Sequence of chain 6.A:
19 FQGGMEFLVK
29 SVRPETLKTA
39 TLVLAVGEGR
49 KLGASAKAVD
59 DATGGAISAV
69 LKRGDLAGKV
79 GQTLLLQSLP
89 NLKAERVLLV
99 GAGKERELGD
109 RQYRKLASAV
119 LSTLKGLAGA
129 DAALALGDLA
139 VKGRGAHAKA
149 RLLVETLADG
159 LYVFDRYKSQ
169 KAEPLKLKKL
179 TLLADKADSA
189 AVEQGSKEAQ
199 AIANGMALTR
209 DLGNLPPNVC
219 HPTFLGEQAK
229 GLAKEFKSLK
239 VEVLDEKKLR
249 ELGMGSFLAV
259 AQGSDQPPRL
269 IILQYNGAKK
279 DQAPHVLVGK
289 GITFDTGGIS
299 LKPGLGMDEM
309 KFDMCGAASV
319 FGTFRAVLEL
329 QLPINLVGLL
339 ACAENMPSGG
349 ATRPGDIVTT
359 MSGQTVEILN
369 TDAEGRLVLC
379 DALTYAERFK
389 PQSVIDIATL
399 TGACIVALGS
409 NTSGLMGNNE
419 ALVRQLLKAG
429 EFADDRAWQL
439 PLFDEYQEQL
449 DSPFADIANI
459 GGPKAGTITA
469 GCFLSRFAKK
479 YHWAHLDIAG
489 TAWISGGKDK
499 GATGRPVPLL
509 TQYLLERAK

Binding-site contacts:
Ligand atom C3 contacts residue MN1 of chain 6.G at 3.0 Å.
Ligand atom O3 contacts residue MN1 of chain 6.G at 2.5 Å.
Ligand atom C6 contacts residue LEU398 of chain 6.A at 3.5 Å (hydrophobic).
Ligand atom C12 contacts residue ALA487 of chain 6.A at 3.6 Å (hydrophobic).
Ligand atom C11 contacts residue TRP491 of chain 6.A at 3.3 Å (hydrophobic).
Ligand atom C3 contacts residue LEU398 of chain 6.A at 3.8 Å (hydrophobic).
Ligand atom C2 contacts residue LEU398 of chain 6.A at 3.2 Å (hydrophobic).
Ligand atom N2 contacts residue ASP293 of chain 6.A at 3.5 Å (salt-bridge).
Ligand atom N2 contacts residue MN1 of chain 6.F at 2.3 Å.
Ligand atom O2 contacts residue GLU372 of chain 6.A at 3.1 Å (salt-bridge).
Ligand atom O2 contacts residue ASP370 of chain 6.A at 3.2 Å (salt-bridge).
Ligand atom O2 contacts residue LYS288 of chain 6.A at 3.2 Å (salt-bridge).
Ligand atom O4 contacts residue THR399 of chain 6.A at 3.5 Å.
Ligand atom N1 contacts residue LEU398 of chain 6.A at 3.3 Å (h-bond).
Ligand atom C1 contacts residue THR397 of chain 6.A at 3.7 Å.
Ligand atom O3 contacts residue LYS300 of chain 6.A at 2.9 Å (salt-bridge).
Ligand atom O2 contacts residue MN1 of chain 6.G at 2.2 Å.
Ligand atom C3 contacts residue ASP370 of chain 6.A at 3.2 Å.
Ligand atom C2 contacts residue BCT1 of chain 6.D at 3.2 Å.
Ligand atom C2 contacts residue LYS288 of chain 6.A at 3.8 Å.
Ligand atom C1 contacts residue ASP293 of chain 6.A at 3.7 Å.
Ligand atom N2 contacts residue THR397 of chain 6.A at 3.0 Å (h-bond).
Ligand atom C3 contacts residue BCT1 of chain 6.D at 3.5 Å.
Ligand atom O2 contacts residue ASP293 of chain 6.A at 2.9 Å (salt-bridge).
Ligand atom N1 contacts residue BCT1 of chain 6.D at 3.0 Å (h-bond).
Ligand atom C2 contacts residue ASP293 of chain 6.A at 3.8 Å.
Ligand atom C15 contacts residue ASN368 of chain 6.A at 3.8 Å.
Ligand atom O2 contacts residue MN1 of chain 6.F at 2.1 Å.
Ligand atom N1 contacts residue ASP370 of chain 6.A at 3.7 Å.
Ligand atom N2 contacts residue ASP311 of chain 6.A at 2.7 Å (salt-bridge).
Ligand atom C1 contacts residue MN1 of chain 6.F at 3.1 Å.
Ligand atom C2 contacts residue MN1 of chain 6.G at 3.0 Å.
Ligand atom C13 contacts residue BCT1 of chain 6.D at 3.5 Å.
Ligand atom C16 contacts residue ILE458 of chain 6.A at 3.7 Å (hydrophobic).
Ligand atom O3 contacts residue ASP370 of chain 6.A at 2.9 Å (salt-bridge).
Ligand atom C6 contacts residue THR397 of chain 6.A at 3.6 Å.
Ligand atom C2 contacts residue MN1 of chain 6.F at 3.0 Å.
Ligand atom N2 contacts residue LYS288 of chain 6.A at 3.2 Å (salt-bridge).
Ligand atom O4 contacts residue GLY400 of chain 6.A at 2.8 Å (h-bond).
Ligand atom O2 contacts residue BCT1 of chain 6.D at 2.5 Å (h-bond).

A protein and the small-molecule ligand that binds it are described below.
Small molecule (SMILES): CC(C)C[C@H](NC(=O)[C@@H](O)[C@H](N)Cc1ccccc1)C(=O)O